Binding-site contacts:
Ligand atom P contacts residue GLN776 of chain 1.B at 4.2 Å.
Ligand atom P contacts residue LYS979 of chain 1.B at 3.6 Å.
Ligand atom C4' contacts residue HIS1097 of chain 1.B at 3.8 Å.
Ligand atom C3' contacts residue MG1 of chain 1.O at 3.4 Å.
Ligand atom C2' contacts residue ARG446 of chain 1.A at 3.9 Å.
Ligand atom OP1 contacts residue GLN481 of chain 1.B at 3.4 Å (h-bond).
Ligand atom O3' contacts residue ARG446 of chain 1.A at 2.8 Å (salt-bridge).
Ligand atom OP1 contacts residue ALA772 of chain 1.B at 4.2 Å.
Ligand atom O5' contacts residue ASP483 of chain 1.A at 4.0 Å.
Ligand atom C5' contacts residue GLN481 of chain 1.B at 3.8 Å.
Ligand atom O2' contacts residue GLN776 of chain 1.B at 3.4 Å (h-bond).
Ligand atom O2' contacts residue HIS1097 of chain 1.B at 4.1 Å.
Ligand atom OP1 contacts residue GLN776 of chain 1.B at 3.7 Å.
Ligand atom O3' contacts residue MG1 of chain 1.O at 2.5 Å.
Ligand atom C5' contacts residue ASP483 of chain 1.A at 3.9 Å.
Ligand atom O3' contacts residue GLN776 of chain 1.B at 4.0 Å.
Ligand atom I contacts residue ASP485 of chain 1.A at 3.6 Å.
Ligand atom I contacts residue GLU486 of chain 1.A at 3.7 Å.
Ligand atom O5' contacts residue LYS979 of chain 1.B at 3.8 Å.
Ligand atom O1P contacts residue LYS987 of chain 1.B at 3.7 Å.
Ligand atom C4' contacts residue MG1 of chain 1.O at 3.5 Å.
Ligand atom OP1 contacts residue ARG476 of chain 1.B at 3.4 Å (salt-bridge).
Ligand atom C3' contacts residue ASP485 of chain 1.A at 4.1 Å.
Ligand atom C5' contacts residue ALA477 of chain 1.B at 3.4 Å (hydrophobic).
Ligand atom C4' contacts residue ALA477 of chain 1.B at 3.8 Å (hydrophobic).
Ligand atom N7 contacts residue GLN531 of chain 1.B at 3.8 Å.
Ligand atom O3' contacts residue ALA477 of chain 1.B at 3.6 Å (h-bond).
Ligand atom O1P contacts residue LYS979 of chain 1.B at 2.8 Å (salt-bridge).
Ligand atom O5' contacts residue GLN776 of chain 1.B at 3.2 Å (h-bond).
Ligand atom I contacts residue ARG446 of chain 1.A at 3.8 Å.
Ligand atom C5' contacts residue GLN776 of chain 1.B at 3.7 Å.
Ligand atom OP1 contacts residue ALA477 of chain 1.B at 4.0 Å.
Ligand atom C4' contacts residue GLN776 of chain 1.B at 3.7 Å.
Ligand atom C3' contacts residue ARG446 of chain 1.A at 3.7 Å.
Ligand atom O3' contacts residue LYS979 of chain 1.B at 3.5 Å (salt-bridge).
Ligand atom O3' contacts residue ASP485 of chain 1.A at 3.0 Å.
Ligand atom O4' contacts residue HIS1097 of chain 1.B at 3.5 Å (h-bond).
Ligand atom P contacts residue ALA477 of chain 1.B at 4.2 Å.
Ligand atom C4' contacts residue ASP485 of chain 1.A at 4.2 Å.
Ligand atom C5' contacts residue MG1 of chain 1.O at 3.6 Å.

Sequence of chain 1.A:
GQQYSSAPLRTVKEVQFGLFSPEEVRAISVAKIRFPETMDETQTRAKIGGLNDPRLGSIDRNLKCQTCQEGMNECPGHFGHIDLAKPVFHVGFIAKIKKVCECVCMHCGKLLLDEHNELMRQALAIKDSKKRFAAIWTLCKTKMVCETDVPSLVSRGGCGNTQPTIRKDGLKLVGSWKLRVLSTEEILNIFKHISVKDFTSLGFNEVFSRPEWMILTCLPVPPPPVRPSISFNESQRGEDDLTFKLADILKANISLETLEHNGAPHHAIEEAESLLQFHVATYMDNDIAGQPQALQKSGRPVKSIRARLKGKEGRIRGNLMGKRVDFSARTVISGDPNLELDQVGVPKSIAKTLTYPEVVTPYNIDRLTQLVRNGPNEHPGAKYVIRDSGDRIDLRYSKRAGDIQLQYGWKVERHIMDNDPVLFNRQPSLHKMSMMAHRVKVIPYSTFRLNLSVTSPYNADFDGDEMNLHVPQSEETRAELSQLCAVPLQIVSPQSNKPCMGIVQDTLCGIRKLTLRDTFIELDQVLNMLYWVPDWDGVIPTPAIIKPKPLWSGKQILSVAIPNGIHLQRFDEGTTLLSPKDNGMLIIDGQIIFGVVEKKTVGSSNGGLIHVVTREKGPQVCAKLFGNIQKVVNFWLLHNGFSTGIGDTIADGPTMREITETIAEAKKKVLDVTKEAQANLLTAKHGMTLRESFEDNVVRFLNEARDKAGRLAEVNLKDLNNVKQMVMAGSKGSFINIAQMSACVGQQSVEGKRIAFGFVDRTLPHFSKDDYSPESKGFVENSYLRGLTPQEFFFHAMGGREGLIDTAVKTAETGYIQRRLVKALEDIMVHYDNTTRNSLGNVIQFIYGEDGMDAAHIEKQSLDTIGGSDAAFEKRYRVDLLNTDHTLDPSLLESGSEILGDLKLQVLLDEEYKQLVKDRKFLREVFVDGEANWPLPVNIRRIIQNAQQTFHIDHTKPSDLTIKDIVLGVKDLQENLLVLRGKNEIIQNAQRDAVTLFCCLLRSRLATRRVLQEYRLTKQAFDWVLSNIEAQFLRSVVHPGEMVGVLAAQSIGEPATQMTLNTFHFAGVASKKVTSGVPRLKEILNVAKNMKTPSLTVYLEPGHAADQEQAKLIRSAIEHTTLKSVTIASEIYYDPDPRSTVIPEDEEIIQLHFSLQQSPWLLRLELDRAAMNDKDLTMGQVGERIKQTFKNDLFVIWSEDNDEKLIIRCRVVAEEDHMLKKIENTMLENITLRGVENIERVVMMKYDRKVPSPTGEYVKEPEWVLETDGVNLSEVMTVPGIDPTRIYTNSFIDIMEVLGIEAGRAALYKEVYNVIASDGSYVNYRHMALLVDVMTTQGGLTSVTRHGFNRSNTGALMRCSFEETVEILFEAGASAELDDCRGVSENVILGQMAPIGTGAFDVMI

Sequence of chain 1.B:
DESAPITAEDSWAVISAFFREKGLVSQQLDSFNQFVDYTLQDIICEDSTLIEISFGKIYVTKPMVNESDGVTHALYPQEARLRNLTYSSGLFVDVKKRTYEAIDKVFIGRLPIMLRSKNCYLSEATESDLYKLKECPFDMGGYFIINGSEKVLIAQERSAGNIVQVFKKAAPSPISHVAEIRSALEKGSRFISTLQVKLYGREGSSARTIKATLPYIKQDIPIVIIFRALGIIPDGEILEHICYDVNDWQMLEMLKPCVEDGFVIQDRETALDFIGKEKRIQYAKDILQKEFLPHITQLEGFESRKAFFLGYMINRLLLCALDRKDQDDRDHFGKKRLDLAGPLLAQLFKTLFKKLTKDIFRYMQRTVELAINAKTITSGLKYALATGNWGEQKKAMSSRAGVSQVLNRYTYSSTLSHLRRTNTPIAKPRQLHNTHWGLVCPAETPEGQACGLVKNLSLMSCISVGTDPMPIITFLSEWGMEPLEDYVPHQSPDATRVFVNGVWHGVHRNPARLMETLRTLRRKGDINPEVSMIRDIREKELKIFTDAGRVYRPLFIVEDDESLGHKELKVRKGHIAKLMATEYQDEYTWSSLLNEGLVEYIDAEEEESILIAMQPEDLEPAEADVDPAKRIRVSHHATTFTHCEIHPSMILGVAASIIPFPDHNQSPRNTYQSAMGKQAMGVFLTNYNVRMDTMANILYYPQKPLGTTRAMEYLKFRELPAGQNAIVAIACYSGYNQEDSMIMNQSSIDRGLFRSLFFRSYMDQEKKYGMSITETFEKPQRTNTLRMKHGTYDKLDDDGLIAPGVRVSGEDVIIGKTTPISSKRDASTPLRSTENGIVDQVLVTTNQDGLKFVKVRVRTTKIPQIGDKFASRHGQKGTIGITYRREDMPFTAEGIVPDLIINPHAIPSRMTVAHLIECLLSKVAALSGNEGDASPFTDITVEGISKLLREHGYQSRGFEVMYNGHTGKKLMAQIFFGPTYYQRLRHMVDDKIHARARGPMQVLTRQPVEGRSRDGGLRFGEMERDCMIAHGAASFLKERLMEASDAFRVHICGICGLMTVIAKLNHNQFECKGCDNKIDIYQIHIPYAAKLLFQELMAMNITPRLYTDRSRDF

A small-molecule ligand and the protein it binds are described below.
Small molecule (SMILES): Nc1nc(=O)c2ncn([C@@H]3O[C@H](CO[P](=O)(O)O[C@H]4[C@@H](O)[C@H](n5cnc6c(N)ncnc65)O[C@@H]4CO)[C@@H](O[P](=O)(O)OC[C@H]4O[C@@H](n5cnc6c(N)ncnc65)[C@H](O)[C@@H]4O[P](=O)(O)OC[C@H]4O[C@@H](n5cnc6c(=O)nc(N)[nH]c65)[C@H](O)[C@@H]4O[P](=O)(O)OC[C@H]4O[C@@H](n5cnc6c(=O)nc(N)[nH]c65)[C@H](O)[C@@H]4O[P](=O)(O)OC[C@H]4O[C@@H](n5cnc6c(N)ncnc65)[C@H](I)[C@@H]4O)[C@H]3O)c2[nH]1